This small molecule binds to this protein.
Small molecule (SMILES): CC(=O)N[C@@H]1[C@@H](O)[C@H](O)[C@@H](CO)O[C@H]1O

Binding-site contacts:
Ligand atom N2 contacts residue ASN268 of chain 1.G at 3.1 Å (h-bond).
Ligand atom C1 contacts residue ASN268 of chain 1.G at 1.4 Å.
Ligand atom O5 contacts residue ASN268 of chain 1.G at 2.4 Å (h-bond).
Ligand atom C2 contacts residue ASN268 of chain 1.G at 2.8 Å.
Ligand atom C7 contacts residue ASN268 of chain 1.G at 3.5 Å.
Ligand atom C5 contacts residue ASN268 of chain 1.G at 3.5 Å.
Ligand atom C4 contacts residue ASN268 of chain 1.G at 4.3 Å.
Ligand atom C3 contacts residue ASN268 of chain 1.G at 3.9 Å.
Ligand atom O7 contacts residue ASN268 of chain 1.G at 3.4 Å (h-bond).

Sequence of chain 1.G:
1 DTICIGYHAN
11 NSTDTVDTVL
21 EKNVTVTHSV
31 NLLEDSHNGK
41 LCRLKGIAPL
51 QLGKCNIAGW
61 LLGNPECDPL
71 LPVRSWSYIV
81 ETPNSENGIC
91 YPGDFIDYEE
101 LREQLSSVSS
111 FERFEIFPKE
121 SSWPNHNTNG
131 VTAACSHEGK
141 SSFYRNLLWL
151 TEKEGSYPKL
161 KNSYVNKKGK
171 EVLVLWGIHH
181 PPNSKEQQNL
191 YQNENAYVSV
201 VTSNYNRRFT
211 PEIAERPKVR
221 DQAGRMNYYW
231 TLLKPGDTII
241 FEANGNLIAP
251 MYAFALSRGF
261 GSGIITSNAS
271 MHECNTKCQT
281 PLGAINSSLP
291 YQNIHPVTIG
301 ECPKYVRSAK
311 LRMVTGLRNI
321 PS